Sequence of chain 3.B:
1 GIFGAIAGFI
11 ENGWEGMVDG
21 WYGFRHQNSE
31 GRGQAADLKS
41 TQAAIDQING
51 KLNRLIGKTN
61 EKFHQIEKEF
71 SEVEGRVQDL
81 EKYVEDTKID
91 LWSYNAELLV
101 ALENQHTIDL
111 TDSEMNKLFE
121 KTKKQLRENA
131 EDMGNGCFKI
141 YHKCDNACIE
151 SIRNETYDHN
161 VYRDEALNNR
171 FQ

Sequence of chain 3.A:
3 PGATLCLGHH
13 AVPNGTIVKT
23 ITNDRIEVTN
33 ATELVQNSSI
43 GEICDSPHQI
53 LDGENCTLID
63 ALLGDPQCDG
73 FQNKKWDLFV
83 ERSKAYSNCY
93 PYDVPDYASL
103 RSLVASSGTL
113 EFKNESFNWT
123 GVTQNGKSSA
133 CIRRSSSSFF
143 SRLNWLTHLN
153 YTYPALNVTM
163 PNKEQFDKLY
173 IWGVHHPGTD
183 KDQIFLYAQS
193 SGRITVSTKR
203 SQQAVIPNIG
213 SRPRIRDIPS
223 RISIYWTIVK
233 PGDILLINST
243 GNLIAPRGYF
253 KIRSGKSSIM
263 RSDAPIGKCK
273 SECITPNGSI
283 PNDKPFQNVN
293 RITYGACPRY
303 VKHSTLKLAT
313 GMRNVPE

The protein below binds the small molecule below.
Small molecule (SMILES): CC(=O)N[C@@H]1[C@@H](O)[C@H](O)[C@@H](CO)O[C@H]1O

Binding-site contacts:
Ligand atom C8 contacts residue ASN279 of chain 3.A at 4.3 Å.
Ligand atom C2 contacts residue VAL291 of chain 3.A at 4.0 Å (hydrophobic).
Ligand atom C5 contacts residue ASN292 of chain 3.A at 3.7 Å.
Ligand atom C6 contacts residue ASN292 of chain 3.A at 4.0 Å.
Ligand atom O7 contacts residue ASN279 of chain 3.A at 2.9 Å (h-bond).
Ligand atom C3 contacts residue ASN279 of chain 3.A at 3.8 Å.
Ligand atom C8 contacts residue ASN39 of chain 3.A at 3.8 Å.
Ligand atom C1 contacts residue ASN292 of chain 3.A at 3.9 Å.
Ligand atom N2 contacts residue ASN279 of chain 3.A at 2.9 Å (h-bond).
Ligand atom C4 contacts residue ASN279 of chain 3.A at 4.2 Å.
Ligand atom O5 contacts residue ASN292 of chain 3.A at 3.5 Å (h-bond).
Ligand atom C7 contacts residue ASN279 of chain 3.A at 3.1 Å.
Ligand atom C2 contacts residue ASN279 of chain 3.A at 2.4 Å.
Ligand atom C5 contacts residue ASN279 of chain 3.A at 3.7 Å.
Ligand atom O5 contacts residue VAL291 of chain 3.A at 4.5 Å.
Ligand atom O5 contacts residue ASN279 of chain 3.A at 2.4 Å (h-bond).
Ligand atom C3 contacts residue VAL291 of chain 3.A at 4.3 Å (hydrophobic).
Ligand atom N2 contacts residue VAL291 of chain 3.A at 3.8 Å.
Ligand atom C1 contacts residue VAL291 of chain 3.A at 3.5 Å (hydrophobic).
Ligand atom C1 contacts residue ASN279 of chain 3.A at 1.4 Å.
Ligand atom C6 contacts residue GLU69 of chain 3.B at 4.1 Å.